The small molecule below binds the protein below.
Small molecule (SMILES): C[C@H](N)C(=O)N[C@@H](C)C(=O)N[C@@H](C)C(=O)N[C@@H](COP(=O)(O)O)C(=O)N[C@@H](CO)C(=O)N1CCC[C@H]1C(=O)N[C@H](C=O)CC(=O)O

Binding-site contacts:
Ligand atom N contacts residue ASN230 of chain 1.A at 3.1 Å (h-bond).
Ligand atom CB contacts residue LYS53 of chain 1.A at 3.4 Å.
Ligand atom CG contacts residue LYS53 of chain 1.A at 3.6 Å.
Ligand atom CB contacts residue GLU186 of chain 1.A at 3.8 Å.
Ligand atom P contacts residue ARG133 of chain 1.A at 3.7 Å.
Ligand atom OG contacts residue LYS126 of chain 1.A at 3.1 Å (salt-bridge).
Ligand atom P contacts residue TYR134 of chain 1.A at 3.7 Å.
Ligand atom O1P contacts residue TYR134 of chain 1.A at 3.4 Å.
Ligand atom O1P contacts residue ARG133 of chain 1.A at 2.5 Å (salt-bridge).
Ligand atom O contacts residue LEU233 of chain 1.A at 3.6 Å.
Ligand atom O3P contacts residue ARG60 of chain 1.A at 2.6 Å (salt-bridge).
Ligand atom N contacts residue GLU186 of chain 1.A at 3.3 Å (salt-bridge).
Ligand atom O contacts residue VAL182 of chain 1.A at 3.2 Å.
Ligand atom C contacts residue ASN179 of chain 1.A at 3.5 Å.
Ligand atom OD2 contacts residue LYS53 of chain 1.A at 2.7 Å (salt-bridge).
Ligand atom O contacts residue ASN230 of chain 1.A at 2.7 Å (h-bond).
Ligand atom N contacts residue ASN179 of chain 1.A at 2.6 Å (h-bond).
Ligand atom C contacts residue GLU186 of chain 1.A at 3.7 Å.
Ligand atom O1P contacts residue ARG60 of chain 1.A at 2.8 Å (salt-bridge).
Ligand atom CB contacts residue GLU186 of chain 1.A at 3.7 Å.
Ligand atom CA contacts residue ASN179 of chain 1.A at 3.5 Å.
Ligand atom N contacts residue GLU186 of chain 1.A at 3.5 Å (salt-bridge).
Ligand atom O2P contacts residue TYR134 of chain 1.A at 2.9 Å (h-bond).
Ligand atom P contacts residue ARG60 of chain 1.A at 3.3 Å.
Ligand atom CA contacts residue LEU178 of chain 1.A at 3.8 Å (hydrophobic).
Ligand atom C contacts residue VAL182 of chain 1.A at 3.9 Å (hydrophobic).
Ligand atom C contacts residue LEU178 of chain 1.A at 3.8 Å (hydrophobic).
Ligand atom O contacts residue LEU178 of chain 1.A at 3.4 Å.
Ligand atom CA contacts residue GLU186 of chain 1.A at 3.8 Å.
Ligand atom CD contacts residue LEU226 of chain 1.A at 3.6 Å (hydrophobic).
Ligand atom O2P contacts residue ARG133 of chain 1.A at 3.5 Å (salt-bridge).
Ligand atom CB contacts residue ASN230 of chain 1.A at 3.7 Å.
Ligand atom OG contacts residue ASN179 of chain 1.A at 2.7 Å (h-bond).
Ligand atom CB contacts residue TRP234 of chain 1.A at 3.7 Å (hydrophobic).
Ligand atom CB contacts residue ASN179 of chain 1.A at 3.3 Å.
Ligand atom CB contacts residue ASN179 of chain 1.A at 3.2 Å.
Ligand atom N contacts residue LEU178 of chain 1.A at 3.8 Å.
Ligand atom C contacts residue ASN230 of chain 1.A at 3.7 Å.
Ligand atom CA contacts residue ASN179 of chain 1.A at 3.5 Å.
Ligand atom N contacts residue ARG64 of chain 1.A at 3.8 Å.

Sequence of chain 1.A:
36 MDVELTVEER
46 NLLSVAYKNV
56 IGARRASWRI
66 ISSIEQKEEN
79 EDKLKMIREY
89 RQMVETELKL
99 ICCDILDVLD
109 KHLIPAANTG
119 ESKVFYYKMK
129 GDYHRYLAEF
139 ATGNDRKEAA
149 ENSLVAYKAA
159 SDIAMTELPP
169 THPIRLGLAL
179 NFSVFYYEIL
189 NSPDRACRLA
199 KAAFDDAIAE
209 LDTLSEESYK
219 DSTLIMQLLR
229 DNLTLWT